The protein below binds the small molecule below.
Small molecule (SMILES): O=C(NCCc1ccc(F)cc1)c1ccco1

Binding-site contacts:
Ligand atom C7 contacts residue LEU120 of chain 1.B at 4.1 Å (hydrophobic).
Ligand atom C4 contacts residue ALA125 of chain 1.A at 3.5 Å (hydrophobic).
Ligand atom C13 contacts residue ARG98 of chain 1.B at 4.2 Å.
Ligand atom C8 contacts residue ARG98 of chain 1.B at 4.0 Å.
Ligand atom O1 contacts residue VAL80 of chain 1.B at 4.2 Å.
Ligand atom C4 contacts residue GLY124 of chain 1.A at 2.9 Å.
Ligand atom C1 contacts residue ALA96 of chain 1.B at 3.6 Å (hydrophobic).
Ligand atom C2 contacts residue LEU122 of chain 1.A at 4.2 Å (hydrophobic).
Ligand atom C5 contacts residue LEU120 of chain 1.B at 3.8 Å (hydrophobic).
Ligand atom F1 contacts residue ARG98 of chain 1.B at 3.8 Å.
Ligand atom C1 contacts residue VAL80 of chain 1.B at 4.4 Å (hydrophobic).
Ligand atom C1 contacts residue THR123 of chain 1.A at 4.5 Å.
Ligand atom N1 contacts residue LEU120 of chain 1.B at 4.2 Å.
Ligand atom C4 contacts residue LEU121 of chain 1.A at 4.4 Å (hydrophobic).
Ligand atom C3 contacts residue LEU120 of chain 1.B at 4.1 Å (hydrophobic).
Ligand atom C7 contacts residue ARG98 of chain 1.B at 4.4 Å.
Ligand atom C10 contacts residue ARG98 of chain 1.B at 3.6 Å.
Ligand atom C12 contacts residue ARG98 of chain 1.B at 3.8 Å.
Ligand atom C1 contacts residue LEU121 of chain 1.A at 3.6 Å (hydrophobic).
Ligand atom C2 contacts residue GLY124 of chain 1.A at 4.5 Å.
Ligand atom C9 contacts residue ARG98 of chain 1.B at 3.9 Å.
Ligand atom N1 contacts residue VAL80 of chain 1.B at 4.2 Å.
Ligand atom C1 contacts residue LEU122 of chain 1.A at 4.1 Å (hydrophobic).
Ligand atom O1 contacts residue GLY124 of chain 1.A at 4.2 Å.
Ligand atom C1 contacts residue ALA125 of chain 1.A at 4.2 Å (hydrophobic).
Ligand atom O2 contacts residue LEU120 of chain 1.B at 3.8 Å.
Ligand atom C11 contacts residue ARG98 of chain 1.B at 3.6 Å.
Ligand atom C2 contacts residue LEU121 of chain 1.A at 3.9 Å (hydrophobic).
Ligand atom C4 contacts residue VAL80 of chain 1.B at 4.0 Å (hydrophobic).
Ligand atom C2 contacts residue ALA96 of chain 1.B at 3.8 Å (hydrophobic).
Ligand atom C7 contacts residue VAL80 of chain 1.B at 4.1 Å (hydrophobic).
Ligand atom C2 contacts residue LEU120 of chain 1.B at 4.3 Å (hydrophobic).
Ligand atom C1 contacts residue GLY124 of chain 1.A at 3.1 Å.
Ligand atom C13 contacts residue LEU120 of chain 1.B at 4.3 Å (hydrophobic).

Sequence of chain 1.A:
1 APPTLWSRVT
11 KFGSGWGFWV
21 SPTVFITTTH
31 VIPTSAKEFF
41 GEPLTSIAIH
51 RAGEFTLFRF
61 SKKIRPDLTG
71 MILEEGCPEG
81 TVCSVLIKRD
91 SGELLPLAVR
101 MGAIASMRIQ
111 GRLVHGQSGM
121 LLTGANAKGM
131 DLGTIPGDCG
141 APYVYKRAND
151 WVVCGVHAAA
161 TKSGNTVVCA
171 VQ

Sequence of chain 1.B:
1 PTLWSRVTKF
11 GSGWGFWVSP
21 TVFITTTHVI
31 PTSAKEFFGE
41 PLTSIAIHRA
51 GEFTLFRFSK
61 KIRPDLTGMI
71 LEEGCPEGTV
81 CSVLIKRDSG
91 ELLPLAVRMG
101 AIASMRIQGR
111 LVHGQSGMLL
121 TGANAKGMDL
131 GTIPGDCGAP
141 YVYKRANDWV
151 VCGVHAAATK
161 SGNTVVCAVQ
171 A